Sequence of chain 1.I:
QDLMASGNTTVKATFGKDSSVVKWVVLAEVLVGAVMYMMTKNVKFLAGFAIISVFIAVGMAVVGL

Binding-site contacts:
Ligand atom P1 contacts residue LYS44 of chain 1.RB at 4.2 Å.
Ligand atom C1 contacts residue VAL43 of chain 1.RB at 3.4 Å (hydrophobic).
Ligand atom C1 contacts residue VAL35 of chain 1.I at 4.0 Å (hydrophobic).
Ligand atom C2 contacts residue VAL43 of chain 1.RB at 3.9 Å (hydrophobic).
Ligand atom P1 contacts residue VAL43 of chain 1.RB at 4.4 Å.
Ligand atom P1 contacts residue VAL32 of chain 1.I at 4.4 Å.
Ligand atom O3 contacts residue MET38 of chain 1.J at 3.4 Å (h-bond).
Ligand atom C1 contacts residue VAL32 of chain 1.I at 4.5 Å (hydrophobic).
Ligand atom O2 contacts residue MET38 of chain 1.J at 2.9 Å (h-bond).
Ligand atom O5 contacts residue LYS44 of chain 1.RB at 3.8 Å.
Ligand atom O1 contacts residue LYS44 of chain 1.RB at 4.1 Å.
Ligand atom O2 contacts residue MET39 of chain 1.J at 4.3 Å.
Ligand atom C4 contacts residue MET39 of chain 1.J at 3.5 Å (hydrophobic).
Ligand atom O1 contacts residue VAL43 of chain 1.RB at 3.2 Å (h-bond).
Ligand atom O4 contacts residue MET38 of chain 1.J at 4.1 Å.
Ligand atom C4 contacts residue MET38 of chain 1.J at 4.5 Å (hydrophobic).
Ligand atom P1 contacts residue MET38 of chain 1.J at 3.8 Å.
Ligand atom O3 contacts residue LYS44 of chain 1.RB at 3.4 Å.
Ligand atom C3 contacts residue MET39 of chain 1.J at 3.7 Å (hydrophobic).
Ligand atom O4 contacts residue LYS44 of chain 1.RB at 3.7 Å.
Ligand atom C3 contacts residue MET38 of chain 1.J at 3.3 Å (hydrophobic).
Ligand atom O3 contacts residue VAL43 of chain 1.RB at 4.3 Å.
Ligand atom O2 contacts residue VAL32 of chain 1.I at 3.4 Å.
Ligand atom O5 contacts residue MET39 of chain 1.J at 2.8 Å (h-bond).
Ligand atom O4 contacts residue MET39 of chain 1.J at 4.2 Å.
Ligand atom C2 contacts residue VAL32 of chain 1.I at 4.4 Å (hydrophobic).

Sequence of chain 1.J:
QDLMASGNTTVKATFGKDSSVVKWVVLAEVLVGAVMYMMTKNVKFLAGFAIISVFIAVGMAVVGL

Sequence of chain 1.RB:
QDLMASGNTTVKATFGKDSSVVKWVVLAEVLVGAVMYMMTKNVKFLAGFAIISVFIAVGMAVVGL

A protein and the small-molecule ligand that binds it are described below.
Small molecule (SMILES): CCOP(=O)(O)OC[C@H](O)CO